Sequence of chain 1.H:
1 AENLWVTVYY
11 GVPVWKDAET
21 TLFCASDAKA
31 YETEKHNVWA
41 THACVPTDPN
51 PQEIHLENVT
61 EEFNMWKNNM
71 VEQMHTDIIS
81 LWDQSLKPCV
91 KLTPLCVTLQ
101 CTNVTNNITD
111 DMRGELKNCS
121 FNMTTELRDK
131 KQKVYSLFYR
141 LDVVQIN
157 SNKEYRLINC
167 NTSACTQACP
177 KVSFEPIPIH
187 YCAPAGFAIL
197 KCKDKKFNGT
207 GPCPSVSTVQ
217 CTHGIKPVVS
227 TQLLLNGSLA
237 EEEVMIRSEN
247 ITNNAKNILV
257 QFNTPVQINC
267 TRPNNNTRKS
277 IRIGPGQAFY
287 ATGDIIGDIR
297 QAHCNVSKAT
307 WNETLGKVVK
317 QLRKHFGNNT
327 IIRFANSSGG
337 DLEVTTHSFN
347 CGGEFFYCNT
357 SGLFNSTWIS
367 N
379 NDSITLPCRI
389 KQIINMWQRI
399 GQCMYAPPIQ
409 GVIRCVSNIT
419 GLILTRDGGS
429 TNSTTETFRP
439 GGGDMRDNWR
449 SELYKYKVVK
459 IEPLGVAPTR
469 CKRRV

This protein binds this small molecule.
Small molecule (SMILES): CC(=O)N[C@@H]1[C@@H](O)[C@H](O)[C@@H](CO)O[C@H]1O

Binding-site contacts:
Ligand atom O5 contacts residue ASN324 of chain 1.H at 2.4 Å (h-bond).
Ligand atom C4 contacts residue ASN324 of chain 1.H at 4.2 Å.
Ligand atom C5 contacts residue ASN324 of chain 1.H at 3.7 Å.
Ligand atom C3 contacts residue ASN324 of chain 1.H at 3.8 Å.
Ligand atom C2 contacts residue ASN324 of chain 1.H at 2.4 Å.
Ligand atom N2 contacts residue ASN324 of chain 1.H at 2.9 Å (h-bond).
Ligand atom C1 contacts residue ASN324 of chain 1.H at 1.4 Å.
Ligand atom C8 contacts residue GLY323 of chain 1.H at 4.3 Å.
Ligand atom C7 contacts residue ASN324 of chain 1.H at 3.1 Å.
Ligand atom C8 contacts residue ASN324 of chain 1.H at 4.3 Å.
Ligand atom O7 contacts residue ASN324 of chain 1.H at 2.9 Å (h-bond).